Binding-site contacts:
Ligand atom C5 contacts residue ASN460 of chain 1.A at 2.9 Å.
Ligand atom O6 contacts residue ARG459 of chain 1.A at 4.1 Å.
Ligand atom O5 contacts residue SER458 of chain 1.A at 4.3 Å.
Ligand atom C6 contacts residue SER458 of chain 1.A at 4.5 Å.
Ligand atom O6 contacts residue ASN460 of chain 1.A at 3.3 Å (h-bond).
Ligand atom N2 contacts residue ASN460 of chain 1.A at 2.9 Å (h-bond).
Ligand atom O4 contacts residue ASN460 of chain 1.A at 4.4 Å.
Ligand atom C2 contacts residue ASN460 of chain 1.A at 2.5 Å.
Ligand atom O6 contacts residue SER458 of chain 1.A at 3.7 Å.
Ligand atom C4 contacts residue ASN460 of chain 1.A at 3.5 Å.
Ligand atom C6 contacts residue ASN460 of chain 1.A at 3.8 Å.
Ligand atom O3 contacts residue ASN460 of chain 1.A at 4.3 Å.
Ligand atom C1 contacts residue ASN460 of chain 1.A at 1.5 Å.
Ligand atom C3 contacts residue ASN460 of chain 1.A at 3.0 Å.
Ligand atom C7 contacts residue ASN460 of chain 1.A at 4.2 Å.
Ligand atom O5 contacts residue ASN460 of chain 1.A at 2.4 Å (h-bond).

This protein binds this small molecule.
Small molecule (SMILES): CC(=O)N[C@@H]1[C@@H](O)[C@H](O)[C@@H](CO)O[C@H]1O

Sequence of chain 1.A:
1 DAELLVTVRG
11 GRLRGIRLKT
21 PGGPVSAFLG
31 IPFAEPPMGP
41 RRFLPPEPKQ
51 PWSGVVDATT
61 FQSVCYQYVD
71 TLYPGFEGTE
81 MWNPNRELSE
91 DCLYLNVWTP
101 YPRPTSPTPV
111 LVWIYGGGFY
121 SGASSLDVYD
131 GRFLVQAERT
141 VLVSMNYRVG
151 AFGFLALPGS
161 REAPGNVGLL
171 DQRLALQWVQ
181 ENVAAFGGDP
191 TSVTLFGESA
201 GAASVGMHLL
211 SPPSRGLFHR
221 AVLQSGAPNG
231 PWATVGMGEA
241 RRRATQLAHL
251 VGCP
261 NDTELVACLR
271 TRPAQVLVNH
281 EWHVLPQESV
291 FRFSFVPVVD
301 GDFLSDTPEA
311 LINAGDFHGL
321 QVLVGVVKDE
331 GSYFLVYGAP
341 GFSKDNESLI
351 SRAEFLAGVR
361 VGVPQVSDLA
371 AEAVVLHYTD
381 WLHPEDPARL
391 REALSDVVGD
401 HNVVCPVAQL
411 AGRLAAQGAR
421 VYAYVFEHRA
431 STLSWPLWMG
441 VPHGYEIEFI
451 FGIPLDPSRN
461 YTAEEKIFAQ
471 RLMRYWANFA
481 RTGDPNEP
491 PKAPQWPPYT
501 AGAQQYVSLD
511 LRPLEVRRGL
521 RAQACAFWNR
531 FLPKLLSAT